The protein below binds the small molecule below.
Small molecule (SMILES): CC(C)=CCC/C(C)=C/CC/C(C)=C/COC(CO)CO

Sequence of chain 1.E:
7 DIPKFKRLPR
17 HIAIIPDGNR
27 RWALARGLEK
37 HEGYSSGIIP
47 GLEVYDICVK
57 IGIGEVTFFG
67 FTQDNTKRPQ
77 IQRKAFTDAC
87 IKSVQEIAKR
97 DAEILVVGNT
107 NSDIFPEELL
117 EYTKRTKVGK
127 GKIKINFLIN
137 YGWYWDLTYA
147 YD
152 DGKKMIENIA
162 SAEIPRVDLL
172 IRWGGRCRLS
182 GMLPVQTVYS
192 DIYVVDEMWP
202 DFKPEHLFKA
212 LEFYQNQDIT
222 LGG

Binding-site contacts:
Ligand atom C15 contacts residue FQF1 of chain 1.AA at 0.8 Å.
Ligand atom C17 contacts residue FV31 of chain 1.BA at 0.3 Å.
Ligand atom C15 contacts residue FV31 of chain 1.BA at 0.6 Å.
Ligand atom C7 contacts residue FQF1 of chain 1.AA at 0.5 Å.
Ligand atom C13 contacts residue FV31 of chain 1.BA at 0.3 Å.
Ligand atom C9 contacts residue FV31 of chain 1.BA at 0.5 Å.
Ligand atom C6 contacts residue FQF1 of chain 1.AA at 0.6 Å.
Ligand atom C10 contacts residue FQF1 of chain 1.AA at 1.1 Å.
Ligand atom C9 contacts residue FQF1 of chain 1.AA at 0.8 Å.
Ligand atom C2 contacts residue FV31 of chain 1.BA at 0.5 Å.
Ligand atom C12 contacts residue FV31 of chain 1.BA at 0.4 Å.
Ligand atom C20 contacts residue FV31 of chain 1.BA at 0.5 Å.
Ligand atom O7 contacts residue FQF1 of chain 1.AA at 1.1 Å (h-bond).
Ligand atom C12 contacts residue FQF1 of chain 1.AA at 0.6 Å.
Ligand atom C19 contacts residue FV31 of chain 1.BA at 0.4 Å.
Ligand atom C6 contacts residue FV31 of chain 1.BA at 0.1 Å.
Ligand atom C18 contacts residue FV31 of chain 1.BA at 0.3 Å.
Ligand atom O6 contacts residue FV31 of chain 1.BA at 1.0 Å.
Ligand atom C7 contacts residue FV31 of chain 1.BA at 0.3 Å.
Ligand atom C3 contacts residue FQF1 of chain 1.AA at 0.7 Å.
Ligand atom C11 contacts residue FV31 of chain 1.BA at 0.7 Å.
Ligand atom C18 contacts residue FQF1 of chain 1.AA at 0.4 Å.
Ligand atom O7 contacts residue FV31 of chain 1.BA at 0.4 Å (h-bond).
Ligand atom C16 contacts residue FQF1 of chain 1.AA at 0.6 Å.
Ligand atom C13 contacts residue FQF1 of chain 1.AA at 0.4 Å.
Ligand atom C8 contacts residue FQF1 of chain 1.AA at 0.4 Å.
Ligand atom C17 contacts residue FQF1 of chain 1.AA at 0.4 Å.
Ligand atom C16 contacts residue FV31 of chain 1.BA at 0.5 Å.
Ligand atom C11 contacts residue FQF1 of chain 1.AA at 1.2 Å.
Ligand atom C31 contacts residue FQF1 of chain 1.AA at 0.8 Å.
Ligand atom C19 contacts residue FQF1 of chain 1.AA at 0.6 Å.
Ligand atom C2 contacts residue FQF1 of chain 1.AA at 1.3 Å.
Ligand atom C8 contacts residue FV31 of chain 1.BA at 0.1 Å.
Ligand atom C20 contacts residue FQF1 of chain 1.AA at 0.6 Å.
Ligand atom C10 contacts residue FV31 of chain 1.BA at 0.5 Å.
Ligand atom O5 contacts residue FV31 of chain 1.BA at 0.4 Å (h-bond).
Ligand atom C3 contacts residue FV31 of chain 1.BA at 0.8 Å.
Ligand atom C31 contacts residue FV31 of chain 1.BA at 0.9 Å.
Ligand atom C14 contacts residue FV31 of chain 1.BA at 0.8 Å.
Ligand atom O5 contacts residue FQF1 of chain 1.AA at 0.9 Å (h-bond).